Sequence of chain 1.B:
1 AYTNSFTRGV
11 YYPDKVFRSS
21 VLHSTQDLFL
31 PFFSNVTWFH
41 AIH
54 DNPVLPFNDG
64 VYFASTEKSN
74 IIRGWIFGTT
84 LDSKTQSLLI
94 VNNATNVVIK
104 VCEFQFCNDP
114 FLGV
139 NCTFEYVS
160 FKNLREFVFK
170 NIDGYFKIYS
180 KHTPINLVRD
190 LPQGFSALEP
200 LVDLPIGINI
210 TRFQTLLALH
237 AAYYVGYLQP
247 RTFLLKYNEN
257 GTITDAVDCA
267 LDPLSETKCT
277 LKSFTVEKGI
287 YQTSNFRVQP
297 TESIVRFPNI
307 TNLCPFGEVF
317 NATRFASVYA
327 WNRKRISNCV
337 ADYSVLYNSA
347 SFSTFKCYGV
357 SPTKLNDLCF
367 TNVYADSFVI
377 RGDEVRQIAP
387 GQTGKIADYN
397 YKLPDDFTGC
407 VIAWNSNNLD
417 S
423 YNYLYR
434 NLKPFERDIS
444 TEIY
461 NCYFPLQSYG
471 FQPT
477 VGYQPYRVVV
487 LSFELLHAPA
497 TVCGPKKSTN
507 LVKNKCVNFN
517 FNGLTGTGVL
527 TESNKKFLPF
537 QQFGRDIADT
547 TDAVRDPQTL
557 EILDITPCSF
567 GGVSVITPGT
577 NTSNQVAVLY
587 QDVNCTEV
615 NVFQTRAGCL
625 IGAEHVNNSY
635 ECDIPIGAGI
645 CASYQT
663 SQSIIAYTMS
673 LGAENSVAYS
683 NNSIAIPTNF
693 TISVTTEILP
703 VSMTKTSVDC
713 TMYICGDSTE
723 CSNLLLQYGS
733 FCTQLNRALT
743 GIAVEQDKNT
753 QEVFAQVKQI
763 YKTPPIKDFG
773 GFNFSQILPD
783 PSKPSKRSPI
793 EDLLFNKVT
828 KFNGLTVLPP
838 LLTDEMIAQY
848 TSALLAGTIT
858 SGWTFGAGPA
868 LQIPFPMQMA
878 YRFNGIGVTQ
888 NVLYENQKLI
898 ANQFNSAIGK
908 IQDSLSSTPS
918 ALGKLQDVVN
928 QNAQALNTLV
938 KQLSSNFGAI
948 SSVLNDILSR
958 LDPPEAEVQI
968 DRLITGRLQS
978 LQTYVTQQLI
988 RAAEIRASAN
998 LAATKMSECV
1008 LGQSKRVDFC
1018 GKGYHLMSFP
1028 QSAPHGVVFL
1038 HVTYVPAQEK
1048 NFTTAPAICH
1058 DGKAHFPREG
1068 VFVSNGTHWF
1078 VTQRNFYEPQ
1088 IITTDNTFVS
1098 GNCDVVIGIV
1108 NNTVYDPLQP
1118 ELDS

The protein below binds the small molecule below.
Small molecule (SMILES): CC(=O)N[C@@H]1[C@@H](O)[C@H](O)[C@@H](CO)O[C@H]1O

Binding-site contacts:
Ligand atom O3 contacts residue ASN590 of chain 1.B at 4.5 Å.
Ligand atom C4 contacts residue ASN590 of chain 1.B at 3.4 Å.
Ligand atom C3 contacts residue ASN590 of chain 1.B at 3.5 Å.
Ligand atom C1 contacts residue ASN590 of chain 1.B at 1.4 Å.
Ligand atom N2 contacts residue ASN590 of chain 1.B at 3.4 Å (h-bond).
Ligand atom O5 contacts residue ASN590 of chain 1.B at 2.5 Å (h-bond).
Ligand atom C2 contacts residue ASN590 of chain 1.B at 2.5 Å.
Ligand atom O6 contacts residue ASN590 of chain 1.B at 4.2 Å.
Ligand atom C6 contacts residue ASN590 of chain 1.B at 3.3 Å.
Ligand atom C7 contacts residue ASN590 of chain 1.B at 4.2 Å.
Ligand atom C5 contacts residue ASN590 of chain 1.B at 3.1 Å.